Sequence of chain 1.A:
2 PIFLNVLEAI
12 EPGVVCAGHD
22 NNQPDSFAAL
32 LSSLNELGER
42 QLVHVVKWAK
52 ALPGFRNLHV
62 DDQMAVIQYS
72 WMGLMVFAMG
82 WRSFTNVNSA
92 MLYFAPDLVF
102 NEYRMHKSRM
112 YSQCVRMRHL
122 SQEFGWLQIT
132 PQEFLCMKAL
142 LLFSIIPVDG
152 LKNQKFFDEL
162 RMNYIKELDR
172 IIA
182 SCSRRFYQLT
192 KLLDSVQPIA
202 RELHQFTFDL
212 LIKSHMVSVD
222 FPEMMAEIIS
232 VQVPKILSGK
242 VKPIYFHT

The small molecule below binds the protein below.
Small molecule (SMILES): C[C@]12CCC(=O)C[C@@H]1CC[C@@H]1[C@@H]2CC[C@]2(C)[C@@H](O)CC[C@@H]12

Binding-site contacts:
Ligand atom C12 contacts residue LEU35 of chain 1.A at 3.5 Å (hydrophobic).
Ligand atom O17 contacts residue ASN36 of chain 1.A at 2.7 Å (h-bond).
Ligand atom C18 contacts residue THR208 of chain 1.A at 3.3 Å.
Ligand atom O3 contacts residue LEU38 of chain 1.A at 4.1 Å.
Ligand atom C6 contacts residue PHE95 of chain 1.A at 3.9 Å (hydrophobic).
Ligand atom C18 contacts residue MET73 of chain 1.A at 3.9 Å (hydrophobic).
Ligand atom C3 contacts residue MET76 of chain 1.A at 4.1 Å (hydrophobic).
Ligand atom C3 contacts residue GLN42 of chain 1.A at 4.0 Å.
Ligand atom O17 contacts residue PHE222 of chain 1.A at 3.8 Å.
Ligand atom C6 contacts residue LEU204 of chain 1.A at 4.0 Å (hydrophobic).
Ligand atom O3 contacts residue PHE95 of chain 1.A at 3.7 Å.
Ligand atom C11 contacts residue MET226 of chain 1.A at 4.0 Å (hydrophobic).
Ligand atom C15 contacts residue MET111 of chain 1.A at 4.0 Å (hydrophobic).
Ligand atom C6 contacts residue VAL77 of chain 1.A at 4.0 Å (hydrophobic).
Ligand atom C3 contacts residue ARG83 of chain 1.A at 4.1 Å.
Ligand atom C12 contacts residue ASN36 of chain 1.A at 3.2 Å.
Ligand atom O17 contacts residue THR208 of chain 1.A at 2.6 Å (h-bond).
Ligand atom C4 contacts residue PHE95 of chain 1.A at 3.8 Å (hydrophobic).
Ligand atom C15 contacts residue LEU204 of chain 1.A at 4.1 Å (hydrophobic).
Ligand atom C4 contacts residue MET76 of chain 1.A at 3.9 Å (hydrophobic).
Ligand atom C3 contacts residue PHE95 of chain 1.A at 3.9 Å (hydrophobic).
Ligand atom C17 contacts residue THR208 of chain 1.A at 3.7 Å.
Ligand atom C16 contacts residue PHE207 of chain 1.A at 3.9 Å (hydrophobic).
Ligand atom C12 contacts residue MET226 of chain 1.A at 3.9 Å (hydrophobic).
Ligand atom C19 contacts residue MET76 of chain 1.A at 3.9 Å (hydrophobic).
Ligand atom O3 contacts residue ARG83 of chain 1.A at 2.9 Å (salt-bridge).
Ligand atom C2 contacts residue GLN42 of chain 1.A at 3.6 Å.
Ligand atom C17 contacts residue ASN36 of chain 1.A at 3.3 Å.
Ligand atom C13 contacts residue THR208 of chain 1.A at 4.1 Å.
Ligand atom C16 contacts residue LEU32 of chain 1.A at 4.0 Å (hydrophobic).
Ligand atom O3 contacts residue GLN42 of chain 1.A at 3.4 Å (h-bond).
Ligand atom C13 contacts residue ASN36 of chain 1.A at 3.7 Å.
Ligand atom C11 contacts residue LEU35 of chain 1.A at 3.3 Å (hydrophobic).
Ligand atom C2 contacts residue MET76 of chain 1.A at 4.0 Å (hydrophobic).
Ligand atom C5 contacts residue PHE95 of chain 1.A at 3.6 Å (hydrophobic).
Ligand atom O3 contacts residue MET80 of chain 1.A at 3.6 Å.
Ligand atom C17 contacts residue LEU32 of chain 1.A at 3.8 Å (hydrophobic).
Ligand atom O3 contacts residue MET76 of chain 1.A at 4.1 Å.
Ligand atom C7 contacts residue LEU204 of chain 1.A at 3.9 Å (hydrophobic).
Ligand atom C16 contacts residue THR208 of chain 1.A at 3.9 Å.